The small molecule below binds the protein below.
Small molecule (SMILES): CC(=O)N[C@@H]1[C@@H](O)[C@H](O)[C@@H](CO)O[C@H]1O

Sequence of chain 1.A:
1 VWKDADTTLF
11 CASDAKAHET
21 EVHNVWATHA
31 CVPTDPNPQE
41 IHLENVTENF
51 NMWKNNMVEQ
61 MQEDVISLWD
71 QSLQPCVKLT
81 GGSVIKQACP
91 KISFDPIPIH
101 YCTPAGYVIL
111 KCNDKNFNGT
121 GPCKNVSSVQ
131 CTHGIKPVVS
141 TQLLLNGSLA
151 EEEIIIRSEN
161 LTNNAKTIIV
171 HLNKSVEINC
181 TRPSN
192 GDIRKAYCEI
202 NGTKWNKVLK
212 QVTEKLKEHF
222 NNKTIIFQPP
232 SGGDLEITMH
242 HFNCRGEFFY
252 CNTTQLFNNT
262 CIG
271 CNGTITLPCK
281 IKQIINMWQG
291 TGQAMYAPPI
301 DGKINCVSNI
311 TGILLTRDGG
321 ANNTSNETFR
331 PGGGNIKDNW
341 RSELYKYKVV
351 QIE

Binding-site contacts:
Ligand atom O6 contacts residue PHE92 of chain 1.C at 3.7 Å.
Ligand atom N2 contacts residue ASN322 of chain 1.A at 3.1 Å (h-bond).
Ligand atom C1 contacts residue VAL3 of chain 1.C at 4.4 Å (hydrophobic).
Ligand atom C5 contacts residue ASN322 of chain 1.A at 3.6 Å.
Ligand atom C7 contacts residue ASN323 of chain 1.A at 4.3 Å.
Ligand atom O6 contacts residue LEU4 of chain 1.C at 3.3 Å (h-bond).
Ligand atom O5 contacts residue PHE91 of chain 1.C at 4.1 Å.
Ligand atom C3 contacts residue ASN322 of chain 1.A at 3.9 Å.
Ligand atom C8 contacts residue ASN322 of chain 1.A at 3.7 Å.
Ligand atom C1 contacts residue ASN322 of chain 1.A at 1.4 Å.
Ligand atom O5 contacts residue ASN322 of chain 1.A at 2.2 Å (h-bond).
Ligand atom C2 contacts residue ASN322 of chain 1.A at 2.6 Å.
Ligand atom C6 contacts residue PHE92 of chain 1.C at 3.1 Å (hydrophobic).
Ligand atom C4 contacts residue ASN322 of chain 1.A at 4.2 Å.
Ligand atom C5 contacts residue PHE92 of chain 1.C at 4.4 Å (hydrophobic).
Ligand atom C6 contacts residue PHE91 of chain 1.C at 4.4 Å (hydrophobic).
Ligand atom C7 contacts residue ASN322 of chain 1.A at 3.6 Å.
Ligand atom O7 contacts residue ASN323 of chain 1.A at 3.6 Å.
Ligand atom O6 contacts residue VAL3 of chain 1.C at 3.5 Å (h-bond).
Ligand atom O7 contacts residue ASN322 of chain 1.A at 4.2 Å.
Ligand atom O5 contacts residue VAL3 of chain 1.C at 3.7 Å.

Sequence of chain 1.C:
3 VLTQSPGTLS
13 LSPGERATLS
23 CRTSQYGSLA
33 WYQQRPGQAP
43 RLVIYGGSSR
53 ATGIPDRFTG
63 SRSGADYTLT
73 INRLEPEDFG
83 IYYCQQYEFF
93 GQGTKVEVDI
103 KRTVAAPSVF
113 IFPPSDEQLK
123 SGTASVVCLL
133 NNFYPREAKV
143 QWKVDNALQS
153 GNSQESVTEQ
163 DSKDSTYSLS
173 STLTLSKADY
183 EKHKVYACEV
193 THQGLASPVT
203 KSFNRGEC